Sequence of chain 1.D:
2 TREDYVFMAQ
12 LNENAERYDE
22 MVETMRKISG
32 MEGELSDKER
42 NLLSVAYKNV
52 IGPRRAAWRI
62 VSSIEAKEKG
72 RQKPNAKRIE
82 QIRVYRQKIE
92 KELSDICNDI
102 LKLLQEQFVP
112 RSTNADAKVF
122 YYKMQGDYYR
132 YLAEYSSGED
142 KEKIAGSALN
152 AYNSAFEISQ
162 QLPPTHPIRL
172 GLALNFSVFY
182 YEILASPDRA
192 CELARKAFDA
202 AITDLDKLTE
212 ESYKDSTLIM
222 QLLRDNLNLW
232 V

Binding-site contacts:
Ligand atom O2P contacts residue ARG56 of chain 1.D at 3.2 Å (salt-bridge).
Ligand atom P contacts residue TYR132 of chain 1.D at 3.5 Å.
Ligand atom O contacts residue LEU223 of chain 1.D at 3.6 Å.
Ligand atom C contacts residue LEU175 of chain 1.D at 3.5 Å (hydrophobic).
Ligand atom C contacts residue ASN176 of chain 1.D at 3.6 Å.
Ligand atom CA contacts residue LYS49 of chain 1.D at 3.7 Å.
Ligand atom P contacts residue ARG56 of chain 1.D at 3.7 Å.
Ligand atom O contacts residue VAL179 of chain 1.D at 4.1 Å.
Ligand atom O contacts residue LYS49 of chain 1.D at 3.0 Å (salt-bridge).
Ligand atom CB contacts residue LYS124 of chain 1.D at 4.1 Å.
Ligand atom CB contacts residue ASN176 of chain 1.D at 3.3 Å.
Ligand atom CA contacts residue ASN176 of chain 1.D at 3.6 Å.
Ligand atom C contacts residue LYS49 of chain 1.D at 3.9 Å.
Ligand atom O3P contacts residue LYS49 of chain 1.D at 3.6 Å.
Ligand atom CA contacts residue LEU175 of chain 1.D at 3.6 Å (hydrophobic).
Ligand atom CB contacts residue GLY172 of chain 1.D at 3.7 Å.
Ligand atom N contacts residue LYS49 of chain 1.D at 4.1 Å.
Ligand atom OG contacts residue ARG131 of chain 1.D at 3.8 Å.
Ligand atom O contacts residue SER45 of chain 1.D at 4.0 Å.
Ligand atom O1P contacts residue TYR132 of chain 1.D at 4.0 Å.
Ligand atom CB contacts residue ASN176 of chain 1.D at 3.4 Å.
Ligand atom O contacts residue LEU175 of chain 1.D at 4.1 Å.
Ligand atom CA contacts residue LEU175 of chain 1.D at 4.0 Å (hydrophobic).
Ligand atom O1P contacts residue ARG56 of chain 1.D at 3.1 Å (salt-bridge).
Ligand atom O3P contacts residue TYR132 of chain 1.D at 2.9 Å (h-bond).
Ligand atom O3P contacts residue ASN176 of chain 1.D at 4.0 Å.
Ligand atom O2P contacts residue ARG131 of chain 1.D at 2.4 Å (salt-bridge).
Ligand atom O contacts residue LEU175 of chain 1.D at 3.9 Å.
Ligand atom CB contacts residue LEU175 of chain 1.D at 4.0 Å (hydrophobic).
Ligand atom O3P contacts residue ARG131 of chain 1.D at 3.3 Å (salt-bridge).
Ligand atom O contacts residue ASN227 of chain 1.D at 3.2 Å (h-bond).
Ligand atom P contacts residue ARG131 of chain 1.D at 3.3 Å.
Ligand atom N contacts residue LEU175 of chain 1.D at 3.2 Å.
Ligand atom N contacts residue ASN227 of chain 1.D at 3.4 Å (h-bond).
Ligand atom O1P contacts residue LYS49 of chain 1.D at 3.2 Å.
Ligand atom P contacts residue LYS49 of chain 1.D at 4.0 Å.
Ligand atom N contacts residue ASN176 of chain 1.D at 2.7 Å (h-bond).
Ligand atom O2P contacts residue TYR132 of chain 1.D at 3.4 Å.
Ligand atom CA contacts residue ASN176 of chain 1.D at 3.6 Å.
Ligand atom CB contacts residue ARG131 of chain 1.D at 3.8 Å.

This protein binds this small molecule.
Small molecule (SMILES): C[C@H](N)C(=O)N[C@@H](COP(=O)(O)O)C(=O)N[C@@H](C)C(=O)N1CCC[C@H]1C=O